Binding-site contacts:
Ligand atom C10 contacts residue VAL117 of chain 1.B at 3.4 Å (hydrophobic).
Ligand atom C4 contacts residue VAL67 of chain 1.B at 3.8 Å (hydrophobic).
Ligand atom C18 contacts residue VAL54 of chain 1.B at 3.7 Å (hydrophobic).
Ligand atom N22 contacts residue LYS69 of chain 1.B at 3.5 Å.
Ligand atom N5 contacts residue ILE175 of chain 1.B at 3.9 Å.
Ligand atom C24 contacts residue VAL54 of chain 1.B at 3.7 Å (hydrophobic).
Ligand atom N21 contacts residue LYS69 of chain 1.B at 2.9 Å (salt-bridge).
Ligand atom C4 contacts residue MET164 of chain 1.B at 3.8 Å (hydrophobic).
Ligand atom C27 contacts residue VAL67 of chain 1.B at 3.7 Å (hydrophobic).
Ligand atom N26 contacts residue VAL67 of chain 1.B at 3.7 Å.
Ligand atom C11 contacts residue HIS116 of chain 1.B at 3.7 Å.
Ligand atom N22 contacts residue ASP176 of chain 1.B at 3.9 Å.
Ligand atom N1 contacts residue ILE96 of chain 1.B at 4.0 Å.
Ligand atom N25 contacts residue MET164 of chain 1.B at 3.5 Å (h-bond).
Ligand atom C11 contacts residue ASN119 of chain 1.B at 3.7 Å.
Ligand atom C2 contacts residue ILE175 of chain 1.B at 3.8 Å (hydrophobic).
Ligand atom N17 contacts residue VAL54 of chain 1.B at 3.5 Å.
Ligand atom C3 contacts residue VAL67 of chain 1.B at 3.9 Å (hydrophobic).
Ligand atom C20 contacts residue LYS69 of chain 1.B at 3.8 Å.
Ligand atom C27 contacts residue GLU115 of chain 1.B at 3.3 Å.
Ligand atom N25 contacts residue VAL67 of chain 1.B at 3.7 Å.
Ligand atom N19 contacts residue VAL54 of chain 1.B at 4.0 Å.
Ligand atom C8 contacts residue VAL117 of chain 1.B at 3.9 Å (hydrophobic).
Ligand atom N26 contacts residue VAL117 of chain 1.B at 3.1 Å (h-bond).
Ligand atom C10 contacts residue ASN119 of chain 1.B at 3.6 Å.
Ligand atom C11 contacts residue VAL117 of chain 1.B at 3.3 Å (hydrophobic).
Ligand atom C7 contacts residue MET164 of chain 1.B at 3.7 Å (hydrophobic).
Ligand atom N9 contacts residue VAL117 of chain 1.B at 2.8 Å (h-bond).
Ligand atom C12 contacts residue LEU46 of chain 1.B at 3.2 Å (hydrophobic).
Ligand atom C8 contacts residue MET164 of chain 1.B at 3.5 Å (hydrophobic).
Ligand atom N1 contacts residue ILE175 of chain 1.B at 3.9 Å.
Ligand atom C12 contacts residue HIS116 of chain 1.B at 4.0 Å.
Ligand atom N9 contacts residue ASN119 of chain 1.B at 3.9 Å.
Ligand atom C20 contacts residue ASP176 of chain 1.B at 3.5 Å.
Ligand atom C27 contacts residue ILE96 of chain 1.B at 3.9 Å (hydrophobic).
Ligand atom N1 contacts residue PHE114 of chain 1.B at 3.7 Å.
Ligand atom C6 contacts residue MET164 of chain 1.B at 4.0 Å (hydrophobic).
Ligand atom N21 contacts residue ASP176 of chain 1.B at 3.3 Å.
Ligand atom C27 contacts residue VAL117 of chain 1.B at 3.7 Å (hydrophobic).
Ligand atom C24 contacts residue ILE175 of chain 1.B at 3.9 Å (hydrophobic).

This protein binds this small molecule.
Small molecule (SMILES): N#Cc1cnn2c(NC3CC3)cc(Nc3ccnc(-n4cnnc4)c3)nc12

Sequence of chain 1.B:
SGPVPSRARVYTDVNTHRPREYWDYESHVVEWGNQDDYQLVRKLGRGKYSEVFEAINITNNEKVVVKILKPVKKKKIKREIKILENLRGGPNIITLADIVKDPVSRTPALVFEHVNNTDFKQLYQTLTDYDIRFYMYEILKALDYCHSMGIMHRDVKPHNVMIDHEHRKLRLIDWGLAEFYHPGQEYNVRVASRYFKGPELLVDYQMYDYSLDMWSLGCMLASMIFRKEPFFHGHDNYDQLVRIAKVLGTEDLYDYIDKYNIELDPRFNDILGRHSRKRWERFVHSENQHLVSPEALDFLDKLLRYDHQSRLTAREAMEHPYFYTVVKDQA